Sequence of chain 1.B:
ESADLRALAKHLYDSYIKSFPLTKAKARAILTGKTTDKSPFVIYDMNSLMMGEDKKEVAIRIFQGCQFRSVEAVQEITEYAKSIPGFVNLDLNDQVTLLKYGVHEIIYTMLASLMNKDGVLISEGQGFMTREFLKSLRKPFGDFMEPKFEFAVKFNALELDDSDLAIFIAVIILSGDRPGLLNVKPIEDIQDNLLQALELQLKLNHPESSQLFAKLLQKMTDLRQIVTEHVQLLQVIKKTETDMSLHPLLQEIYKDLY

Binding-site contacts:
Ligand atom F31 contacts residue Z271 of chain 1.E at 3.4 Å.
Ligand atom C2 contacts residue GLU54 of chain 1.B at 3.8 Å.
Ligand atom CL34 contacts residue GLY79 of chain 1.B at 3.5 Å.
Ligand atom C6 contacts residue GLU54 of chain 1.B at 3.2 Å.
Ligand atom C4 contacts residue ARG75 of chain 1.B at 3.7 Å.
Ligand atom C26 contacts residue ILE136 of chain 1.B at 3.7 Å (hydrophobic).
Ligand atom O21 contacts residue SER137 of chain 1.B at 2.7 Å (h-bond).
Ligand atom O20 contacts residue SER137 of chain 1.B at 3.7 Å.
Ligand atom F31 contacts residue LEU148 of chain 1.B at 3.8 Å.
Ligand atom C12 contacts residue GLY79 of chain 1.B at 3.8 Å.
Ligand atom F31 contacts residue MET159 of chain 1.B at 3.6 Å.
Ligand atom F29 contacts residue ILE76 of chain 1.B at 3.0 Å.
Ligand atom C9 contacts residue GLU54 of chain 1.B at 3.5 Å.
Ligand atom C7 contacts residue GLU54 of chain 1.B at 3.8 Å.
Ligand atom C5 contacts residue GLU54 of chain 1.B at 3.6 Å.
Ligand atom CL34 contacts residue CYS80 of chain 1.B at 3.7 Å.
Ligand atom C27 contacts residue CYS80 of chain 1.B at 3.9 Å (hydrophobic).
Ligand atom F30 contacts residue CYS80 of chain 1.B at 2.8 Å.
Ligand atom N3 contacts residue GLU54 of chain 1.B at 3.2 Å (salt-bridge).
Ligand atom F31 contacts residue VAL134 of chain 1.B at 3.5 Å.
Ligand atom CL34 contacts residue ARG83 of chain 1.B at 3.6 Å.
Ligand atom C18 contacts residue ARG75 of chain 1.B at 3.5 Å.
Ligand atom C12 contacts residue ARG75 of chain 1.B at 3.8 Å.
Ligand atom CL34 contacts residue Z271 of chain 1.E at 3.8 Å.
Ligand atom N22 contacts residue GLY79 of chain 1.B at 3.9 Å.
Ligand atom C28 contacts residue Z271 of chain 1.E at 3.7 Å.
Ligand atom N3 contacts residue ARG75 of chain 1.B at 3.3 Å.
Ligand atom F29 contacts residue LEU148 of chain 1.B at 3.2 Å.
Ligand atom C25 contacts residue ILE136 of chain 1.B at 3.7 Å (hydrophobic).
Ligand atom F29 contacts residue MET143 of chain 1.B at 3.6 Å.
Ligand atom C26 contacts residue MET143 of chain 1.B at 3.7 Å (hydrophobic).
Ligand atom F30 contacts residue Z271 of chain 1.E at 3.2 Å.
Ligand atom F29 contacts residue Z271 of chain 1.E at 3.8 Å.
Ligand atom S11 contacts residue ARG75 of chain 1.B at 3.9 Å.
Ligand atom C32 contacts residue Z271 of chain 1.E at 3.7 Å.
Ligand atom O21 contacts residue ILE136 of chain 1.B at 3.6 Å.
Ligand atom C6 contacts residue ARG75 of chain 1.B at 3.1 Å.
Ligand atom C28 contacts residue CYS80 of chain 1.B at 3.8 Å (hydrophobic).
Ligand atom C32 contacts residue CYS80 of chain 1.B at 3.5 Å (hydrophobic).
Ligand atom C4 contacts residue GLU54 of chain 1.B at 3.0 Å.

A small-molecule ligand and the protein it binds are described below.
Small molecule (SMILES): O=S(=O)(Nc1ccc(Sc2nc3cc(Cl)ccc3s2)c(Cl)c1)c1ccc(C(F)(F)F)cc1Cl